Sequence of chain 1.A:
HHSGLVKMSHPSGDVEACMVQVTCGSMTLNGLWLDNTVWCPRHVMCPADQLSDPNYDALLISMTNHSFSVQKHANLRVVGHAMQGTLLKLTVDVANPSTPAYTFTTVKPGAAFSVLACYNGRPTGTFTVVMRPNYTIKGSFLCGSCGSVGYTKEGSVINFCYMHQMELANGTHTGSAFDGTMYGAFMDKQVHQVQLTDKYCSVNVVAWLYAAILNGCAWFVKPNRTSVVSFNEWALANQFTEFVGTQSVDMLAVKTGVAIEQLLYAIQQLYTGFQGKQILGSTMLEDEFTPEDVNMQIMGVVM

Binding-site contacts:
Ligand atom C07 contacts residue LYS198 of chain 1.A at 3.8 Å.
Ligand atom C24 contacts residue GLU176 of chain 1.A at 3.1 Å.
Ligand atom N03 contacts residue MET175 of chain 1.A at 3.7 Å.
Ligand atom C02 contacts residue MET175 of chain 1.A at 3.6 Å (hydrophobic).
Ligand atom C17 contacts residue LEU151 of chain 1.A at 3.8 Å (hydrophobic).
Ligand atom O22 contacts residue GLN199 of chain 1.A at 3.6 Å.
Ligand atom O20 contacts residue CYS155 of chain 1.A at 2.6 Å (h-bond).
Ligand atom O18 contacts residue HIS182 of chain 1.A at 3.2 Å.
Ligand atom N15 contacts residue PHE150 of chain 1.A at 3.3 Å (h-bond).
Ligand atom O18 contacts residue HIS173 of chain 1.A at 3.0 Å (h-bond).
Ligand atom N10 contacts residue GLN174 of chain 1.A at 2.9 Å (h-bond).
Ligand atom C04 contacts residue GLN174 of chain 1.A at 3.5 Å.
Ligand atom O18 contacts residue MET175 of chain 1.A at 3.9 Å.
Ligand atom C31 contacts residue ALA178 of chain 1.A at 3.6 Å (hydrophobic).
Ligand atom C12 contacts residue LEU151 of chain 1.A at 3.8 Å (hydrophobic).
Ligand atom C08 contacts residue LEU56 of chain 1.A at 3.5 Å (hydrophobic).
Ligand atom N03 contacts residue GLN199 of chain 1.A at 3.6 Å.
Ligand atom O18 contacts residue PHE150 of chain 1.A at 3.5 Å.
Ligand atom O01 contacts residue GLU176 of chain 1.A at 2.9 Å (salt-bridge).
Ligand atom C19 contacts residue CYS155 of chain 1.A at 1.8 Å (hydrophobic).
Ligand atom C30 contacts residue HIS201 of chain 1.A at 3.5 Å.
Ligand atom O18 contacts residue GLU176 of chain 1.A at 3.4 Å.
Ligand atom C04 contacts residue MET175 of chain 1.A at 3.8 Å (hydrophobic).
Ligand atom O20 contacts residue HIS48 of chain 1.A at 3.4 Å (h-bond).
Ligand atom C09 contacts residue GLN174 of chain 1.A at 3.6 Å.
Ligand atom C16 contacts residue LEU151 of chain 1.A at 3.5 Å (hydrophobic).
Ligand atom C11 contacts residue CYS155 of chain 1.A at 2.7 Å (hydrophobic).
Ligand atom C16 contacts residue CYS152 of chain 1.A at 3.6 Å (hydrophobic).
Ligand atom C08 contacts residue HIS48 of chain 1.A at 3.6 Å.
Ligand atom C12 contacts residue CYS155 of chain 1.A at 3.4 Å (hydrophobic).
Ligand atom C33 contacts residue GLU176 of chain 1.A at 2.9 Å.
Ligand atom C14 contacts residue HIS173 of chain 1.A at 3.9 Å.
Ligand atom C12 contacts residue HIS173 of chain 1.A at 3.9 Å.
Ligand atom C14 contacts residue GLU176 of chain 1.A at 3.6 Å.
Ligand atom N15 contacts residue LEU151 of chain 1.A at 3.7 Å.
Ligand atom C07 contacts residue ASP197 of chain 1.A at 3.6 Å.
Ligand atom N10 contacts residue CYS155 of chain 1.A at 2.8 Å (h-bond).
Ligand atom C17 contacts residue CYS152 of chain 1.A at 3.8 Å (hydrophobic).
Ligand atom O01 contacts residue MET175 of chain 1.A at 3.1 Å.
Ligand atom N15 contacts residue GLU176 of chain 1.A at 3.2 Å (salt-bridge).

This small molecule binds to this protein.
Small molecule (SMILES): CC(C)C[C@H](NC(=O)OC[C@H]1C[C@@H]1CC1CCCCC1)C(=O)N[C@@H](C[C@@H]1CC=NC1=O)[C@H](O)[S+](=O)(O)O